Sequence of chain 2.B:
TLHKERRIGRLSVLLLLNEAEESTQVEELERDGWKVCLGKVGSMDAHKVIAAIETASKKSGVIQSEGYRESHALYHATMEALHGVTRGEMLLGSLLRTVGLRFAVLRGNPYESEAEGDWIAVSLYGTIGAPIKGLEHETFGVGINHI

Sequence of chain 2.A:
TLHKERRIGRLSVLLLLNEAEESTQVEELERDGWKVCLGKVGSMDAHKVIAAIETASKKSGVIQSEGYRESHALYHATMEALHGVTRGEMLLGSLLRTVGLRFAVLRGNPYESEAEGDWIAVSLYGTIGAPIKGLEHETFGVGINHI

Binding-site contacts:
Ligand atom ND1 contacts residue ALA130 of chain 2.B at 3.7 Å.
Ligand atom CG contacts residue GLY129 of chain 2.B at 3.5 Å.
Ligand atom O contacts residue MG1 of chain 2.D at 2.2 Å.
Ligand atom O contacts residue ARG87 of chain 2.B at 2.8 Å (salt-bridge).
Ligand atom NE2 contacts residue ALA130 of chain 2.B at 3.4 Å (h-bond).
Ligand atom N contacts residue TYR68 of chain 2.A at 3.2 Å (h-bond).
Ligand atom CG contacts residue TYR68 of chain 2.A at 3.7 Å (hydrophobic).
Ligand atom CA contacts residue TYR75 of chain 2.A at 3.6 Å (hydrophobic).
Ligand atom ND1 contacts residue TYR68 of chain 2.A at 2.7 Å (h-bond).
Ligand atom CB contacts residue TYR68 of chain 2.A at 3.9 Å (hydrophobic).
Ligand atom CA contacts residue MG1 of chain 2.D at 3.2 Å.
Ligand atom C contacts residue MG1 of chain 2.D at 3.0 Å.
Ligand atom C contacts residue ARG87 of chain 2.B at 3.5 Å.
Ligand atom N contacts residue MG1 of chain 2.D at 2.4 Å.
Ligand atom N contacts residue TYR75 of chain 2.A at 3.9 Å.
Ligand atom N contacts residue HIS76 of chain 2.A at 3.1 Å (h-bond).
Ligand atom N contacts residue HIS72 of chain 2.A at 3.1 Å.
Ligand atom O contacts residue HIS76 of chain 2.A at 3.1 Å (h-bond).
Ligand atom C contacts residue ARG97 of chain 2.B at 3.9 Å.
Ligand atom CA contacts residue HIS76 of chain 2.A at 3.7 Å.
Ligand atom CG contacts residue TYR75 of chain 2.A at 4.0 Å (hydrophobic).
Ligand atom CB contacts residue GLY129 of chain 2.B at 3.7 Å.
Ligand atom CE1 contacts residue ALA130 of chain 2.B at 3.5 Å (hydrophobic).
Ligand atom CG contacts residue ALA130 of chain 2.B at 3.9 Å (hydrophobic).
Ligand atom N contacts residue HIS137 of chain 2.B at 3.5 Å (h-bond).
Ligand atom ND1 contacts residue GLY129 of chain 2.B at 3.7 Å.
Ligand atom CD2 contacts residue TYR75 of chain 2.A at 3.4 Å (hydrophobic).
Ligand atom CD2 contacts residue ALA130 of chain 2.B at 3.7 Å (hydrophobic).
Ligand atom NE2 contacts residue TYR75 of chain 2.A at 3.4 Å.
Ligand atom O contacts residue HIS137 of chain 2.B at 3.0 Å (h-bond).
Ligand atom OXT contacts residue ILE128 of chain 2.B at 3.5 Å.
Ligand atom C contacts residue HIS76 of chain 2.A at 3.7 Å.
Ligand atom CD2 contacts residue LEU96 of chain 2.B at 4.0 Å (hydrophobic).
Ligand atom OXT contacts residue ARG87 of chain 2.B at 2.9 Å (salt-bridge).
Ligand atom CD2 contacts residue ARG97 of chain 2.B at 3.7 Å.
Ligand atom NE2 contacts residue GLY129 of chain 2.B at 3.9 Å.
Ligand atom CE1 contacts residue TYR68 of chain 2.A at 3.6 Å (hydrophobic).
Ligand atom OXT contacts residue ARG97 of chain 2.B at 2.9 Å (salt-bridge).
Ligand atom CD2 contacts residue GLY129 of chain 2.B at 3.6 Å.
Ligand atom C contacts residue HIS137 of chain 2.B at 3.7 Å.

The small molecule below binds the protein below.
Small molecule (SMILES): N[C@@H](Cc1c[nH]c[nH+]1)C(=O)O